Binding-site contacts:
Ligand atom C2' contacts residue GLU214 of chain 1.A at 3.0 Å.
Ligand atom O3' contacts residue GLY182 of chain 1.A at 3.1 Å.
Ligand atom O2B contacts residue GLY15 of chain 1.A at 3.0 Å (h-bond).
Ligand atom N3B contacts residue SER14 of chain 1.A at 2.9 Å (h-bond).
Ligand atom C8 contacts residue GLU214 of chain 1.A at 3.4 Å.
Ligand atom O1A contacts residue GLY302 of chain 1.A at 3.2 Å (h-bond).
Ligand atom O1G contacts residue CA1 of chain 1.C at 3.1 Å.
Ligand atom O2' contacts residue ARG210 of chain 1.A at 3.4 Å.
Ligand atom PG contacts residue SER14 of chain 1.A at 3.3 Å.
Ligand atom O2G contacts residue CA1 of chain 1.C at 2.2 Å.
Ligand atom O2G contacts residue GLY156 of chain 1.A at 3.3 Å.
Ligand atom O3A contacts residue GLY156 of chain 1.A at 3.3 Å.
Ligand atom O3G contacts residue VAL159 of chain 1.A at 3.0 Å (h-bond).
Ligand atom C4 contacts residue GLY302 of chain 1.A at 3.0 Å.
Ligand atom O1B contacts residue CA1 of chain 1.C at 2.3 Å.
Ligand atom O1A contacts residue GLY301 of chain 1.A at 3.5 Å.
Ligand atom O2' contacts residue GLU214 of chain 1.A at 2.5 Å (salt-bridge).
Ligand atom O3G contacts residue ASP157 of chain 1.A at 3.2 Å (salt-bridge).
Ligand atom O2B contacts residue LYS18 of chain 1.A at 3.2 Å (salt-bridge).
Ligand atom PB contacts residue LYS18 of chain 1.A at 3.4 Å.
Ligand atom N9 contacts residue GLY302 of chain 1.A at 3.3 Å (h-bond).
Ligand atom C5 contacts residue GLY302 of chain 1.A at 3.4 Å.
Ligand atom PG contacts residue CA1 of chain 1.C at 3.1 Å.
Ligand atom O1G contacts residue SER14 of chain 1.A at 2.9 Å (h-bond).
Ligand atom O4' contacts residue GLY302 of chain 1.A at 3.2 Å.
Ligand atom O3A contacts residue ASP157 of chain 1.A at 3.1 Å (salt-bridge).
Ligand atom O3' contacts residue LYS213 of chain 1.A at 3.3 Å (salt-bridge).
Ligand atom O3G contacts residue GLY158 of chain 1.A at 2.8 Å (h-bond).
Ligand atom O2B contacts residue LEU16 of chain 1.A at 2.6 Å (h-bond).
Ligand atom O1B contacts residue GLY13 of chain 1.A at 3.5 Å.
Ligand atom N6 contacts residue GLU214 of chain 1.A at 3.4 Å (salt-bridge).
Ligand atom O1G contacts residue GLY13 of chain 1.A at 3.5 Å.
Ligand atom N3B contacts residue GLY15 of chain 1.A at 3.5 Å (h-bond).
Ligand atom O1B contacts residue LYS18 of chain 1.A at 2.8 Å (salt-bridge).
Ligand atom O2A contacts residue LYS18 of chain 1.A at 2.4 Å (salt-bridge).
Ligand atom O2' contacts residue LYS213 of chain 1.A at 3.1 Å (salt-bridge).
Ligand atom O3G contacts residue SER14 of chain 1.A at 3.3 Å (h-bond).
Ligand atom N3 contacts residue GLY302 of chain 1.A at 3.1 Å (h-bond).
Ligand atom O3' contacts residue ASP157 of chain 1.A at 2.9 Å (salt-bridge).
Ligand atom N3B contacts residue ASP157 of chain 1.A at 3.3 Å (salt-bridge).

Sequence of chain 1.A:
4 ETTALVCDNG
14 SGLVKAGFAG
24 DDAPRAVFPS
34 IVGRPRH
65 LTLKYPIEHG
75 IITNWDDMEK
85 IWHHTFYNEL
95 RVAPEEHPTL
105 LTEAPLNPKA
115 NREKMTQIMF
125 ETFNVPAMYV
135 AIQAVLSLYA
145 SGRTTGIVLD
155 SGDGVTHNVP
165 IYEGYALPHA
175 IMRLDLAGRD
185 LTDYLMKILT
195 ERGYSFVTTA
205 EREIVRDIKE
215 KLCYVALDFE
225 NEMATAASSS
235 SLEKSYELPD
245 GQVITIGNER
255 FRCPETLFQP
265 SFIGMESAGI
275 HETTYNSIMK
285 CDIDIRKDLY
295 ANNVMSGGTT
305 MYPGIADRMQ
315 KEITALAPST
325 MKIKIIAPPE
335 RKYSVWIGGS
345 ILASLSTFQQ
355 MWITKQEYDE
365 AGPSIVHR

This small molecule binds to this protein.
Small molecule (SMILES): Nc1ncnc2c1ncn2[C@@H]1O[C@H](CO[P](=O)(O)O[P](=O)(O)NP(=O)(O)O)[C@@H](O)[C@H]1O